Binding-site contacts:
Ligand atom N2 contacts residue SER429 of chain 1.E at 4.0 Å.
Ligand atom N2 contacts residue ASN555 of chain 1.E at 2.9 Å (h-bond).
Ligand atom C1 contacts residue ASN555 of chain 1.E at 1.4 Å.
Ligand atom C8 contacts residue SER554 of chain 1.E at 3.4 Å.
Ligand atom C8 contacts residue SER429 of chain 1.E at 3.1 Å.
Ligand atom O5 contacts residue ASN555 of chain 1.E at 2.4 Å (h-bond).
Ligand atom O3 contacts residue SER429 of chain 1.E at 4.4 Å.
Ligand atom O7 contacts residue ASN555 of chain 1.E at 3.2 Å (h-bond).
Ligand atom C4 contacts residue ASN555 of chain 1.E at 4.2 Å.
Ligand atom C7 contacts residue SER429 of chain 1.E at 3.8 Å.
Ligand atom C7 contacts residue SER554 of chain 1.E at 4.2 Å.
Ligand atom C3 contacts residue ASN555 of chain 1.E at 3.8 Å.
Ligand atom C7 contacts residue ASN555 of chain 1.E at 3.2 Å.
Ligand atom C8 contacts residue ASN555 of chain 1.E at 4.3 Å.
Ligand atom C8 contacts residue ASP552 of chain 1.E at 4.0 Å.
Ligand atom C8 contacts residue HIS426 of chain 1.E at 4.0 Å.
Ligand atom C2 contacts residue ASN555 of chain 1.E at 2.4 Å.
Ligand atom C5 contacts residue ASN555 of chain 1.E at 3.7 Å.

Sequence of chain 1.E:
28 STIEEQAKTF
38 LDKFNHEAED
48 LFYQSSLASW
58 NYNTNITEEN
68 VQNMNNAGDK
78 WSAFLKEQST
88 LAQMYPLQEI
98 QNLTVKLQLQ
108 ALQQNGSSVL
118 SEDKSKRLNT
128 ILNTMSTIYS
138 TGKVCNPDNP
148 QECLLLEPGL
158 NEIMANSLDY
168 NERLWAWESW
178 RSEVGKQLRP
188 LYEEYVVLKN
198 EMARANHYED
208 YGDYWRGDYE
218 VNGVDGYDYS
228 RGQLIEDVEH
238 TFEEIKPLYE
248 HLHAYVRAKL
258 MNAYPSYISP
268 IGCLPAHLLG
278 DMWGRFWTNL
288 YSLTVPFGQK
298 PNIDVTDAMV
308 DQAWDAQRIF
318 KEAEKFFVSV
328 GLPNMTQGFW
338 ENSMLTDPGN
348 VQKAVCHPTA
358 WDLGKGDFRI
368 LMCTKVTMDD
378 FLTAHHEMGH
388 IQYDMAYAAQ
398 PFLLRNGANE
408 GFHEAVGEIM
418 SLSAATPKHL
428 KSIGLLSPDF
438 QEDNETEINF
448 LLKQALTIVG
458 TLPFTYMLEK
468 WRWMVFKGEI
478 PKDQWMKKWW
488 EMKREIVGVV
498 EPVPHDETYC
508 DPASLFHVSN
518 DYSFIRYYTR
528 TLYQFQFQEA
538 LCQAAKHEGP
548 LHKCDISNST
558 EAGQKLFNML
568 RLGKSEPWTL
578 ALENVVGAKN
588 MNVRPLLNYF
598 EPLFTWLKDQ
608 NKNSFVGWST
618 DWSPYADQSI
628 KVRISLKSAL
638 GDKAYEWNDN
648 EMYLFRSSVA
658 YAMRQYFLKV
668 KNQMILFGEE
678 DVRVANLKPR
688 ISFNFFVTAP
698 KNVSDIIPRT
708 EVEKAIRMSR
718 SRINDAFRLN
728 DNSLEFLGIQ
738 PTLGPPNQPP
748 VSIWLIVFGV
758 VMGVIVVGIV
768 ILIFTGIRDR

This protein binds this small molecule.
Small molecule (SMILES): CC(=O)N[C@H]1[C@H](O[C@H]2[C@H](O)[C@@H](NC(C)=O)CO[C@@H]2CO)O[C@H](CO)[C@@H](O)[C@@H]1O